Binding-site contacts:
Ligand atom C8 contacts residue ASN61 of chain 1.B at 4.2 Å.
Ligand atom N2 contacts residue ASN61 of chain 1.B at 2.9 Å (h-bond).
Ligand atom O7 contacts residue ASN61 of chain 1.B at 3.2 Å (h-bond).
Ligand atom C2 contacts residue ASN61 of chain 1.B at 2.5 Å.
Ligand atom O6 contacts residue TYR42 of chain 1.B at 4.2 Å.
Ligand atom C1 contacts residue TYR42 of chain 1.B at 3.8 Å (hydrophobic).
Ligand atom O5 contacts residue ASN61 of chain 1.B at 2.2 Å (h-bond).
Ligand atom C8 contacts residue ALA60 of chain 1.B at 3.8 Å (hydrophobic).
Ligand atom C5 contacts residue ASN61 of chain 1.B at 3.6 Å.
Ligand atom C8 contacts residue ASN59 of chain 1.B at 3.2 Å.
Ligand atom O5 contacts residue TYR42 of chain 1.B at 3.8 Å.
Ligand atom C4 contacts residue ASN61 of chain 1.B at 4.2 Å.
Ligand atom C7 contacts residue ASN61 of chain 1.B at 3.3 Å.
Ligand atom C6 contacts residue TYR42 of chain 1.B at 3.8 Å (hydrophobic).
Ligand atom C3 contacts residue ASN61 of chain 1.B at 3.8 Å.
Ligand atom O6 contacts residue ASN61 of chain 1.B at 4.3 Å.
Ligand atom C5 contacts residue TYR42 of chain 1.B at 3.4 Å (hydrophobic).
Ligand atom C1 contacts residue ASN61 of chain 1.B at 1.4 Å.

A small-molecule ligand and the protein it binds are described below.
Small molecule (SMILES): CC(=O)N[C@@H]1[C@@H](O)[C@H](O)[C@@H](CO)O[C@H]1O

Sequence of chain 1.B:
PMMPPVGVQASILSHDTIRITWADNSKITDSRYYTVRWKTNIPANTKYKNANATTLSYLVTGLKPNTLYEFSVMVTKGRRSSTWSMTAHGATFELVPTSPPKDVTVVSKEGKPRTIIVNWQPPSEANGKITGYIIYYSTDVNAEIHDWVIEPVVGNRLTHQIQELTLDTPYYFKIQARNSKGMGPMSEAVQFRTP